This protein binds this small molecule.
Small molecule (SMILES): CC(=O)N[C@@H]1[C@@H](O)[C@H](O)[C@@H](CO)O[C@H]1O

Binding-site contacts:
Ligand atom C4 contacts residue ASN95 of chain 3.A at 4.2 Å.
Ligand atom C8 contacts residue LYS94 of chain 3.A at 3.7 Å.
Ligand atom C5 contacts residue ASN95 of chain 3.A at 3.7 Å.
Ligand atom C2 contacts residue ASN95 of chain 3.A at 2.4 Å.
Ligand atom C1 contacts residue ASN95 of chain 3.A at 1.4 Å.
Ligand atom C7 contacts residue ASN95 of chain 3.A at 3.1 Å.
Ligand atom C3 contacts residue ASN95 of chain 3.A at 3.7 Å.
Ligand atom C8 contacts residue ASN95 of chain 3.A at 4.3 Å.
Ligand atom O5 contacts residue ASN95 of chain 3.A at 2.4 Å (h-bond).
Ligand atom N2 contacts residue ASN95 of chain 3.A at 2.8 Å (h-bond).
Ligand atom O7 contacts residue ASN95 of chain 3.A at 3.0 Å (h-bond).

Sequence of chain 3.A:
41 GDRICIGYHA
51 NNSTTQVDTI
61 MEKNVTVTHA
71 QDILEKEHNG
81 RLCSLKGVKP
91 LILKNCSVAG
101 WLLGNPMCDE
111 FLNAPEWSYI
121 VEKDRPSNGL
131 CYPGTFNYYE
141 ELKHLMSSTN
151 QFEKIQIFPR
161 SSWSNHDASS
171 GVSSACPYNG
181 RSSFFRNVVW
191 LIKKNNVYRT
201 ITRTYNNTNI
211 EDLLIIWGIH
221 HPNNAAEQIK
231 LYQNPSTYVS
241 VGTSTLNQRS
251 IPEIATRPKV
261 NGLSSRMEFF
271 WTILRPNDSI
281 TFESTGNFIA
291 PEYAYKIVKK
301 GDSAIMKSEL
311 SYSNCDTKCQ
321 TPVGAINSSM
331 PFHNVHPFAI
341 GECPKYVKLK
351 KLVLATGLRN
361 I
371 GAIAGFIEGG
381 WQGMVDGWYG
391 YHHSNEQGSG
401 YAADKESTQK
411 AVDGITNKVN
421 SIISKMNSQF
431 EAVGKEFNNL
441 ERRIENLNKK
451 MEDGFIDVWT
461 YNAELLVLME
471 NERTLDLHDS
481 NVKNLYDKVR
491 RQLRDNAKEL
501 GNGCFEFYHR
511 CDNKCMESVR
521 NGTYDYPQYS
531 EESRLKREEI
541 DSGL